Binding-site contacts:
Ligand atom C3 contacts residue LYS166 of chain 1.A at 4.3 Å.
Ligand atom O3 contacts residue GLU64 of chain 1.A at 4.3 Å.
Ligand atom C6 contacts residue ASP163 of chain 1.A at 4.3 Å.
Ligand atom C4 contacts residue GLU64 of chain 1.A at 4.3 Å.
Ligand atom C3 contacts residue ASP163 of chain 1.A at 4.4 Å.
Ligand atom O6 contacts residue PHE94 of chain 1.A at 4.2 Å.
Ligand atom O4 contacts residue ASP163 of chain 1.A at 3.3 Å (salt-bridge).
Ligand atom C2 contacts residue TYR93 of chain 1.A at 4.5 Å (hydrophobic).
Ligand atom O2 contacts residue ASP163 of chain 1.A at 3.0 Å (salt-bridge).
Ligand atom O4 contacts residue TYR44 of chain 1.A at 4.3 Å.
Ligand atom C4 contacts residue ASP163 of chain 1.A at 3.6 Å.
Ligand atom O4 contacts residue GLU64 of chain 1.A at 3.1 Å (salt-bridge).
Ligand atom O3 contacts residue LYS166 of chain 1.A at 3.7 Å.
Ligand atom C2 contacts residue TYR66 of chain 1.A at 4.0 Å (hydrophobic).
Ligand atom C2 contacts residue ASP163 of chain 1.A at 4.3 Å.
Ligand atom O3 contacts residue TYR66 of chain 1.A at 3.2 Å.
Ligand atom O3 contacts residue ASP163 of chain 1.A at 4.0 Å.
Ligand atom O6 contacts residue ASP163 of chain 1.A at 3.2 Å (salt-bridge).
Ligand atom O2 contacts residue TYR66 of chain 1.A at 3.8 Å.
Ligand atom C3 contacts residue TYR66 of chain 1.A at 4.2 Å (hydrophobic).
Ligand atom C6 contacts residue TYR44 of chain 1.A at 4.4 Å (hydrophobic).

This small molecule binds to this protein.
Small molecule (SMILES): OC[C@H]1O[C@H](O[C@@H]2[C@@H](O)[C@@H](O)O[C@H](CO)[C@H]2O)[C@H](O)[C@@H](O)[C@@H]1O

Sequence of chain 1.A:
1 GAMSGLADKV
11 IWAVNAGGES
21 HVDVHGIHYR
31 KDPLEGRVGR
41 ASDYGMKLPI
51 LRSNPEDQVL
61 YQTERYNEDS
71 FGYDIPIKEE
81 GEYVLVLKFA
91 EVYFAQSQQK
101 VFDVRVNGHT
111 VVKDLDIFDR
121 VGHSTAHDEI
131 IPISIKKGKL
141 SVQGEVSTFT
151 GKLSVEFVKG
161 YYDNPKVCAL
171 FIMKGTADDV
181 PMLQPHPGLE